A protein and the small-molecule ligand that binds it are described below.
Small molecule (SMILES): CC(=O)N[C@@H]1[C@@H](O)[C@H](O)[C@@H](CO)O[C@H]1O

Sequence of chain 1.B:
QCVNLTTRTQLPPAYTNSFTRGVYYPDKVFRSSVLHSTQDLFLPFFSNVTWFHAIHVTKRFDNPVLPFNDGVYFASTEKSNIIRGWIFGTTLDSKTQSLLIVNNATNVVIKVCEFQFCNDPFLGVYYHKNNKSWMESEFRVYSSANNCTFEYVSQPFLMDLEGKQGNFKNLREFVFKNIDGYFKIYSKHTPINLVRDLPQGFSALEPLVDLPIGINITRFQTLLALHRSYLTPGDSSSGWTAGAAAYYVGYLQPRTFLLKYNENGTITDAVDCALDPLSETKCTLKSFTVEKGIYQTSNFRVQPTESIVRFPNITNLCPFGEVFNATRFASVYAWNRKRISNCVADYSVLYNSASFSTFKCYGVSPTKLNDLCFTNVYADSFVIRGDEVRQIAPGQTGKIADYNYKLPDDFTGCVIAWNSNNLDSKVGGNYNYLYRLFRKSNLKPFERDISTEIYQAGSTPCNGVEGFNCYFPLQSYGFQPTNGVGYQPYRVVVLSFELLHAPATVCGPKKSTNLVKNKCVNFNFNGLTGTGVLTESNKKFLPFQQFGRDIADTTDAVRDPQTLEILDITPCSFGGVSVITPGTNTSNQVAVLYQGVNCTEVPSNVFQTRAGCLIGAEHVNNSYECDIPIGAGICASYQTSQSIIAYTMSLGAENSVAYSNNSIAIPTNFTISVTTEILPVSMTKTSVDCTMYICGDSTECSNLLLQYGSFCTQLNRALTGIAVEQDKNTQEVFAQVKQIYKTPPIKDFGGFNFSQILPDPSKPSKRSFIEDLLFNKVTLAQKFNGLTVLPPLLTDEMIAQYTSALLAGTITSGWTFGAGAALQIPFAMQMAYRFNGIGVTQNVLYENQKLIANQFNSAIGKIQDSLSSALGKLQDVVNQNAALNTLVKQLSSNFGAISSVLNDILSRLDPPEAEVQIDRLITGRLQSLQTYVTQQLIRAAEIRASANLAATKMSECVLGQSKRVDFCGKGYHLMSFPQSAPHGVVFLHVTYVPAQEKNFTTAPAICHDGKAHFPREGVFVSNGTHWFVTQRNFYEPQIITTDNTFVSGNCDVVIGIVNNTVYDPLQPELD

Binding-site contacts:
Ligand atom N2 contacts residue ASN196 of chain 1.B at 2.9 Å (h-bond).
Ligand atom O5 contacts residue ASN196 of chain 1.B at 2.4 Å (h-bond).
Ligand atom C1 contacts residue ASN196 of chain 1.B at 1.4 Å.
Ligand atom O5 contacts residue ASN195 of chain 1.B at 3.0 Å (h-bond).
Ligand atom C5 contacts residue ASN196 of chain 1.B at 3.7 Å.
Ligand atom C2 contacts residue ASN196 of chain 1.B at 2.5 Å.
Ligand atom C7 contacts residue ASN196 of chain 1.B at 3.4 Å.
Ligand atom C5 contacts residue ASN195 of chain 1.B at 3.4 Å.
Ligand atom O7 contacts residue ASN196 of chain 1.B at 3.6 Å (h-bond).
Ligand atom C6 contacts residue ASN195 of chain 1.B at 3.8 Å.
Ligand atom C4 contacts residue ASN196 of chain 1.B at 4.2 Å.
Ligand atom C1 contacts residue ASN195 of chain 1.B at 3.3 Å.
Ligand atom C3 contacts residue ASN196 of chain 1.B at 3.8 Å.